Binding-site contacts:
Ligand atom C4 contacts residue ARG101 of chain 1.D at 3.7 Å.
Ligand atom C7 contacts residue ARG101 of chain 1.D at 3.0 Å.
Ligand atom C16 contacts residue ARG104 of chain 1.D at 3.6 Å.
Ligand atom O21 contacts residue ARG104 of chain 1.D at 3.9 Å.
Ligand atom C11 contacts residue ALA99 of chain 1.D at 4.1 Å (hydrophobic).
Ligand atom N5 contacts residue TRP50 of chain 1.D at 3.8 Å.
Ligand atom O11 contacts residue TRP50 of chain 1.D at 3.8 Å.
Ligand atom N1 contacts residue ARG101 of chain 1.D at 4.0 Å.
Ligand atom C8 contacts residue TRP50 of chain 1.D at 3.8 Å (hydrophobic).
Ligand atom C4 contacts residue TRP50 of chain 1.D at 3.9 Å (hydrophobic).
Ligand atom C11 contacts residue TRP50 of chain 1.D at 3.8 Å (hydrophobic).
Ligand atom C10 contacts residue TRP50 of chain 1.D at 3.7 Å (hydrophobic).
Ligand atom C7 contacts residue GLY33 of chain 1.D at 3.7 Å.
Ligand atom C10 contacts residue ASN35 of chain 1.D at 3.9 Å.
Ligand atom C12 contacts residue ASN35 of chain 1.D at 3.5 Å.
Ligand atom C7 contacts residue ALA99 of chain 1.D at 3.3 Å (hydrophobic).
Ligand atom C6 contacts residue GLU100 of chain 1.D at 3.7 Å.
Ligand atom C5 contacts residue ARG101 of chain 1.D at 3.7 Å.
Ligand atom C17 contacts residue VAL96 of chain 1.C at 4.0 Å (hydrophobic).
Ligand atom C1 contacts residue ASN31 of chain 1.D at 3.6 Å.
Ligand atom C6 contacts residue GLY33 of chain 1.D at 3.6 Å.
Ligand atom O11 contacts residue GLY33 of chain 1.D at 3.4 Å.
Ligand atom N1 contacts residue ASN31 of chain 1.D at 4.0 Å.
Ligand atom C6 contacts residue ALA99 of chain 1.D at 3.2 Å (hydrophobic).
Ligand atom O3 contacts residue ASN31 of chain 1.D at 3.9 Å.
Ligand atom C22 contacts residue GLU100 of chain 1.D at 3.2 Å.
Ligand atom C3 contacts residue ARG101 of chain 1.D at 3.5 Å.
Ligand atom C5 contacts residue TRP50 of chain 1.D at 4.1 Å (hydrophobic).
Ligand atom O19 contacts residue ARG104 of chain 1.D at 4.1 Å.
Ligand atom C9 contacts residue TRP50 of chain 1.D at 3.7 Å (hydrophobic).
Ligand atom C6 contacts residue ARG101 of chain 1.D at 3.1 Å.
Ligand atom O11 contacts residue ALA99 of chain 1.D at 3.2 Å.
Ligand atom C22 contacts residue ARG101 of chain 1.D at 3.6 Å.
Ligand atom C13 contacts residue ASN35 of chain 1.D at 3.8 Å.
Ligand atom C22 contacts residue ASN31 of chain 1.D at 3.7 Å.
Ligand atom C7 contacts residue TYR32 of chain 1.D at 4.0 Å (hydrophobic).
Ligand atom O11 contacts residue ASN35 of chain 1.D at 3.2 Å (h-bond).
Ligand atom C7 contacts residue GLU100 of chain 1.D at 3.8 Å.
Ligand atom C2 contacts residue ARG101 of chain 1.D at 3.3 Å.
Ligand atom O8 contacts residue TRP50 of chain 1.D at 4.0 Å.

Sequence of chain 1.D:
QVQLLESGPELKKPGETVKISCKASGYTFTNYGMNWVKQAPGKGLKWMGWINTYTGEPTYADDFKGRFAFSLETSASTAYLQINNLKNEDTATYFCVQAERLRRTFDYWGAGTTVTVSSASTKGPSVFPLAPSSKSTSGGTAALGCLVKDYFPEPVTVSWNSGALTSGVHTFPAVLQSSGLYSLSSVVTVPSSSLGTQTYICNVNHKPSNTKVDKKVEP

This small molecule binds to this protein.
Small molecule (SMILES): CC(=O)Nc1ccc(N2C(=O)[C@@H]3C4CCC(NC(=O)OCC(=O)O)(CC4)[C@@H]3C2=O)cc1

Sequence of chain 1.C:
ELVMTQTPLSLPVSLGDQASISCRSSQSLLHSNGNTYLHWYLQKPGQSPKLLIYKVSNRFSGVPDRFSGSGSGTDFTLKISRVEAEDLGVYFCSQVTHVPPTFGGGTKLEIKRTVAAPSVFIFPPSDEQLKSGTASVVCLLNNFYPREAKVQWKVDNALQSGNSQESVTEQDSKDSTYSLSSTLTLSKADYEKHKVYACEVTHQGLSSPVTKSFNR